Binding-site contacts:
Ligand atom C3 contacts residue ASN139 of chain 1.B at 3.7 Å.
Ligand atom C7 contacts residue ASN139 of chain 1.B at 3.1 Å.
Ligand atom C4 contacts residue ASN139 of chain 1.B at 4.2 Å.
Ligand atom C1 contacts residue GLU12 of chain 1.B at 4.2 Å.
Ligand atom O7 contacts residue ASN139 of chain 1.B at 3.1 Å (h-bond).
Ligand atom C8 contacts residue TYR271 of chain 1.B at 3.9 Å (hydrophobic).
Ligand atom C5 contacts residue ASN139 of chain 1.B at 3.7 Å.
Ligand atom C2 contacts residue ASN139 of chain 1.B at 2.3 Å.
Ligand atom N2 contacts residue ASN139 of chain 1.B at 2.8 Å (h-bond).
Ligand atom C8 contacts residue LEU138 of chain 1.B at 3.9 Å (hydrophobic).
Ligand atom C5 contacts residue GLU12 of chain 1.B at 4.3 Å.
Ligand atom C8 contacts residue ASN139 of chain 1.B at 4.3 Å.
Ligand atom O5 contacts residue ASN139 of chain 1.B at 2.4 Å (h-bond).
Ligand atom O5 contacts residue GLU12 of chain 1.B at 4.0 Å.
Ligand atom C1 contacts residue ASN139 of chain 1.B at 1.4 Å.
Ligand atom N2 contacts residue TYR271 of chain 1.B at 4.3 Å.

A protein and the small-molecule ligand that binds it are described below.
Small molecule (SMILES): CC(=O)N[C@H]1[C@H](O[C@H]2[C@H](O)[C@@H](NC(C)=O)CO[C@@H]2CO)O[C@H](CO)[C@@H](O)[C@@H]1O

Sequence of chain 1.B:
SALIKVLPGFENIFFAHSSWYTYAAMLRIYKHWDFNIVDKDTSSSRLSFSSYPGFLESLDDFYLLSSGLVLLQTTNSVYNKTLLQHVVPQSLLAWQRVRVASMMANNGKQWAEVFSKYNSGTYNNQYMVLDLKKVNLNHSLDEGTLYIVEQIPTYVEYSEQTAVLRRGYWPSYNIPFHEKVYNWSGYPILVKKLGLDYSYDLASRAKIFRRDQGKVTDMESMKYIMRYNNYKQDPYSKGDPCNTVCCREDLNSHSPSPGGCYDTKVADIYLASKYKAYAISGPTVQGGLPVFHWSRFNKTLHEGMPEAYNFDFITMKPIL